Sequence of chain 1.B:
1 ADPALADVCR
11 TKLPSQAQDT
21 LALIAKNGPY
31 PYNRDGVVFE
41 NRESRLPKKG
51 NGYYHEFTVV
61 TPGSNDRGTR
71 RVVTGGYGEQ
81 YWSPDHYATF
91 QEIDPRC

The protein below binds the small molecule below.
Small molecule (SMILES): Nc1nc2c(ncn2[C@@H]2O[C@H](CO)[C@H]3O[P](O)(=S)O[C@H]32)c(=O)[nH]1

Binding-site contacts:
Ligand atom N1 contacts residue PHE39 of chain 1.B at 3.5 Å.
Ligand atom C5 contacts residue ARG42 of chain 1.B at 3.4 Å.
Ligand atom C8 contacts residue VAL38 of chain 1.B at 3.5 Å (hydrophobic).
Ligand atom C2 contacts residue TYR87 of chain 1.B at 3.8 Å (hydrophobic).
Ligand atom O6 contacts residue ARG42 of chain 1.B at 2.9 Å (salt-bridge).
Ligand atom O1P contacts residue ARG67 of chain 1.B at 2.5 Å (salt-bridge).
Ligand atom C2' contacts residue TYR87 of chain 1.B at 3.7 Å (hydrophobic).
Ligand atom N3 contacts residue TYR87 of chain 1.B at 3.8 Å.
Ligand atom P contacts residue GLU56 of chain 1.B at 3.6 Å.
Ligand atom C5 contacts residue GLU40 of chain 1.B at 3.7 Å.
Ligand atom C1' contacts residue ARG34 of chain 1.B at 3.5 Å.
Ligand atom N7 contacts residue VAL38 of chain 1.B at 3.8 Å.
Ligand atom O4' contacts residue ARG42 of chain 1.B at 3.8 Å.
Ligand atom O3' contacts residue HIS86 of chain 1.B at 3.2 Å (h-bond).
Ligand atom N1 contacts residue GLU43 of chain 1.B at 3.1 Å (salt-bridge).
Ligand atom C6 contacts residue ARG42 of chain 1.B at 3.6 Å.
Ligand atom O2' contacts residue TYR87 of chain 1.B at 3.8 Å.
Ligand atom C2 contacts residue ARG42 of chain 1.B at 3.5 Å.
Ligand atom N3 contacts residue ARG42 of chain 1.B at 3.2 Å (salt-bridge).
Ligand atom C3' contacts residue HIS86 of chain 1.B at 3.9 Å.
Ligand atom C5 contacts residue PHE39 of chain 1.B at 3.8 Å (hydrophobic).
Ligand atom N2 contacts residue GLU43 of chain 1.B at 3.5 Å (salt-bridge).
Ligand atom N7 contacts residue GLU40 of chain 1.B at 3.0 Å (salt-bridge).
Ligand atom O6 contacts residue ASN41 of chain 1.B at 2.8 Å (h-bond).
Ligand atom N7 contacts residue PHE39 of chain 1.B at 3.8 Å.
Ligand atom S1P contacts residue ARG71 of chain 1.B at 2.7 Å (salt-bridge).
Ligand atom C6 contacts residue PHE39 of chain 1.B at 3.5 Å (hydrophobic).
Ligand atom O1P contacts residue ARG34 of chain 1.B at 3.5 Å (salt-bridge).
Ligand atom S1P contacts residue GLU56 of chain 1.B at 3.8 Å.
Ligand atom O2' contacts residue ARG34 of chain 1.B at 3.5 Å (salt-bridge).
Ligand atom O1P contacts residue GLU56 of chain 1.B at 3.7 Å.
Ligand atom N1 contacts residue ARG42 of chain 1.B at 3.6 Å.
Ligand atom O6 contacts residue GLU40 of chain 1.B at 3.4 Å.
Ligand atom S1P contacts residue TYR87 of chain 1.B at 2.5 Å (h-bond).
Ligand atom N2 contacts residue TYR87 of chain 1.B at 3.5 Å.
Ligand atom C4 contacts residue ARG42 of chain 1.B at 3.1 Å.
Ligand atom N9 contacts residue ARG42 of chain 1.B at 3.7 Å.
Ligand atom O2' contacts residue GLU56 of chain 1.B at 3.0 Å (salt-bridge).
Ligand atom O4' contacts residue ARG34 of chain 1.B at 3.9 Å.
Ligand atom S1P contacts residue HIS86 of chain 1.B at 3.4 Å (h-bond).